Sequence of chain 1.A:
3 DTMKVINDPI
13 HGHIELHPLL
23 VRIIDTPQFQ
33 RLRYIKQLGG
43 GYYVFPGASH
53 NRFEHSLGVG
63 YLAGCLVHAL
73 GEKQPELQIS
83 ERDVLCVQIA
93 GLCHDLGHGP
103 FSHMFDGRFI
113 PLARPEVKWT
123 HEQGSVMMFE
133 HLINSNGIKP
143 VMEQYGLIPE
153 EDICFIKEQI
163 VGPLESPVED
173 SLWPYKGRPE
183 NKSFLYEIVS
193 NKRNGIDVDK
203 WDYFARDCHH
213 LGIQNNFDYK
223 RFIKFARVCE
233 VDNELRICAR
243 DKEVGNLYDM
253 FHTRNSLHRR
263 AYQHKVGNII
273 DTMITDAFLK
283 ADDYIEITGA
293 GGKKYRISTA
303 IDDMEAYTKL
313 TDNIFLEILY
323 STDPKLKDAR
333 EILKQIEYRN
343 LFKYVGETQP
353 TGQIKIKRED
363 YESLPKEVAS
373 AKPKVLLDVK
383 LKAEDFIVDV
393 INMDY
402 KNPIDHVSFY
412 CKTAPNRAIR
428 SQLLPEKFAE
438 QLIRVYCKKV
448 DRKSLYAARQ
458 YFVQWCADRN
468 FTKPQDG

Binding-site contacts:
Ligand atom C16 contacts residue ARG341 of chain 1.A at 3.5 Å.
Ligand atom C8 contacts residue VAL46 of chain 1.A at 3.1 Å (hydrophobic).
Ligand atom N2 contacts residue ASP27 of chain 1.B at 3.3 Å (salt-bridge).
Ligand atom O6 contacts residue ARG35 of chain 1.B at 3.4 Å (salt-bridge).
Ligand atom C24 contacts residue LYS345 of chain 1.A at 3.6 Å.
Ligand atom O2 contacts residue ARG341 of chain 1.A at 3.2 Å (salt-bridge).
Ligand atom N9 contacts residue ARG341 of chain 1.A at 3.5 Å (salt-bridge).
Ligand atom O1G contacts residue PHE344 of chain 1.A at 3.2 Å (h-bond).
Ligand atom O3B contacts residue ARG341 of chain 1.A at 3.1 Å (salt-bridge).
Ligand atom C5' contacts residue VAL268 of chain 1.A at 3.6 Å (hydrophobic).
Ligand atom C4 contacts residue ARG341 of chain 1.A at 3.2 Å.
Ligand atom N1 contacts residue ASP27 of chain 1.B at 3.1 Å (salt-bridge).
Ligand atom C2 contacts residue ARG341 of chain 1.A at 3.4 Å.
Ligand atom N2 contacts residue ARG341 of chain 1.A at 3.6 Å.
Ligand atom C24 contacts residue ASN342 of chain 1.A at 3.2 Å.
Ligand atom C19 contacts residue LYS345 of chain 1.A at 3.5 Å.
Ligand atom C25 contacts residue LYS345 of chain 1.A at 3.0 Å.
Ligand atom C12 contacts residue VAL268 of chain 1.A at 3.5 Å (hydrophobic).
Ligand atom N9 contacts residue ILE8 of chain 1.B at 3.5 Å.
Ligand atom C8 contacts residue TYR45 of chain 1.A at 3.4 Å (hydrophobic).
Ligand atom C23 contacts residue ASN342 of chain 1.A at 3.4 Å.
Ligand atom C17 contacts residue ARG341 of chain 1.A at 2.9 Å.
Ligand atom N7 contacts residue ARG35 of chain 1.B at 3.5 Å (salt-bridge).
Ligand atom C5 contacts residue ARG341 of chain 1.A at 3.6 Å.
Ligand atom C21 contacts residue ASN342 of chain 1.A at 3.0 Å.
Ligand atom C22 contacts residue ASN342 of chain 1.A at 3.0 Å.
Ligand atom C20 contacts residue ASN342 of chain 1.A at 3.3 Å.
Ligand atom C18 contacts residue LYS345 of chain 1.A at 3.4 Å.
Ligand atom C19 contacts residue ARG341 of chain 1.A at 3.5 Å.
Ligand atom C24 contacts residue LEU343 of chain 1.A at 3.4 Å (hydrophobic).
Ligand atom O4' contacts residue ARG341 of chain 1.A at 3.3 Å (salt-bridge).
Ligand atom N7 contacts residue TYR45 of chain 1.A at 3.3 Å (h-bond).
Ligand atom BR1 contacts residue VAL447 of chain 1.A at 3.3 Å.
Ligand atom N1 contacts residue ARG341 of chain 1.A at 3.6 Å (salt-bridge).
Ligand atom C10 contacts residue VAL268 of chain 1.A at 3.4 Å (hydrophobic).
Ligand atom O6 contacts residue GLN32 of chain 1.B at 3.4 Å (h-bond).
Ligand atom O3' contacts residue LYS6 of chain 1.B at 3.6 Å.
Ligand atom N3 contacts residue ARG341 of chain 1.A at 3.4 Å (salt-bridge).
Ligand atom C18 contacts residue ARG341 of chain 1.A at 3.1 Å.
Ligand atom C2' contacts residue VAL7 of chain 1.B at 3.3 Å (hydrophobic).

The protein below binds the small molecule below.
Small molecule (SMILES): Nc1nc2c(ncn2[C@H]2C[C@H](O)[C@@H](COP(=O)(O)OCCCNC(=O)c3cccc(-c4cccc(Br)c4)c3)O2)c(=O)[nH]1

Sequence of chain 1.B:
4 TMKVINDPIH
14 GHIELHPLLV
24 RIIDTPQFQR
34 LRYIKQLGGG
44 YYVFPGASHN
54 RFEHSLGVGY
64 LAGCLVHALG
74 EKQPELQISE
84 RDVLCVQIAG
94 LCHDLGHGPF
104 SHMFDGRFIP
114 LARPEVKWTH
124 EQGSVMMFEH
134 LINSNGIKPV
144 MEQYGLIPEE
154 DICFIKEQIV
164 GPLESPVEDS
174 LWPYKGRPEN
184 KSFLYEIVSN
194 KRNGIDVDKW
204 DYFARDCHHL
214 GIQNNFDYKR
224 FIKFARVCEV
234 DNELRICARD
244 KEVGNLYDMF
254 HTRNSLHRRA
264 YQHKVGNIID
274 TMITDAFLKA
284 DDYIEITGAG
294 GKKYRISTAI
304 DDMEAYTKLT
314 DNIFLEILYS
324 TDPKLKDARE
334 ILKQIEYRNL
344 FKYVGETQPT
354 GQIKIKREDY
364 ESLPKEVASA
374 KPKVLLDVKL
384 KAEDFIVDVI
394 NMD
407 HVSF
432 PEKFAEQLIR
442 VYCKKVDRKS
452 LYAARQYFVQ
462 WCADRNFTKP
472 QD